Binding-site contacts:
Ligand atom O3' contacts residue ASP498 of chain 1.E at 3.2 Å (salt-bridge).
Ligand atom O1A contacts residue K1 of chain 1.DA at 3.0 Å.
Ligand atom O2' contacts residue GLY413 of chain 1.E at 3.4 Å.
Ligand atom O2B contacts residue THR88 of chain 1.E at 3.6 Å.
Ligand atom C2 contacts residue ALA483 of chain 1.E at 3.5 Å (hydrophobic).
Ligand atom O2G contacts residue ASP86 of chain 1.E at 3.5 Å (salt-bridge).
Ligand atom O3A contacts residue LEU30 of chain 1.E at 3.4 Å.
Ligand atom N6 contacts residue ASP482 of chain 1.E at 3.0 Å (salt-bridge).
Ligand atom C6 contacts residue PRO32 of chain 1.E at 3.5 Å (hydrophobic).
Ligand atom O1G contacts residue ASP86 of chain 1.E at 2.8 Å (salt-bridge).
Ligand atom PA contacts residue MG1 of chain 1.CA at 3.4 Å.
Ligand atom O3G contacts residue ASP51 of chain 1.E at 2.8 Å (salt-bridge).
Ligand atom PG contacts residue ASP86 of chain 1.E at 3.6 Å.
Ligand atom C3' contacts residue ASP498 of chain 1.E at 3.4 Å.
Ligand atom O2' contacts residue ASP498 of chain 1.E at 2.5 Å (salt-bridge).
Ligand atom O1G contacts residue MG1 of chain 1.CA at 2.0 Å.
Ligand atom N1 contacts residue ASP482 of chain 1.E at 3.2 Å (salt-bridge).
Ligand atom PG contacts residue MG1 of chain 1.CA at 3.3 Å.
Ligand atom O3G contacts residue THR89 of chain 1.E at 3.6 Å.
Ligand atom O2A contacts residue MG1 of chain 1.CA at 2.1 Å.
Ligand atom O1B contacts residue ASP86 of chain 1.E at 3.1 Å (salt-bridge).
Ligand atom O1A contacts residue THR29 of chain 1.E at 3.6 Å (h-bond).
Ligand atom O1B contacts residue GLY87 of chain 1.E at 3.3 Å (h-bond).
Ligand atom PB contacts residue MG1 of chain 1.CA at 3.4 Å.
Ligand atom O1B contacts residue MG1 of chain 1.CA at 2.2 Å.
Ligand atom N3B contacts residue THR89 of chain 1.E at 3.1 Å (h-bond).
Ligand atom C5 contacts residue PRO32 of chain 1.E at 3.5 Å (hydrophobic).
Ligand atom O3G contacts residue VAL53 of chain 1.E at 3.2 Å.
Ligand atom O2B contacts residue THR89 of chain 1.E at 3.3 Å (h-bond).
Ligand atom O2B contacts residue GLY87 of chain 1.E at 3.3 Å.
Ligand atom N3 contacts residue GLY414 of chain 1.E at 3.3 Å.
Ligand atom O1A contacts residue GLY31 of chain 1.E at 3.6 Å (h-bond).
Ligand atom O2G contacts residue VAL53 of chain 1.E at 3.4 Å.
Ligand atom O5' contacts residue GLY31 of chain 1.E at 3.4 Å (h-bond).
Ligand atom O2' contacts residue GLY414 of chain 1.E at 2.7 Å (h-bond).
Ligand atom N1 contacts residue ALA483 of chain 1.E at 3.0 Å (h-bond).
Ligand atom O2G contacts residue THR88 of chain 1.E at 3.3 Å (h-bond).
Ligand atom O2B contacts residue THR90 of chain 1.E at 2.7 Å (h-bond).
Ligand atom C2' contacts residue ASP498 of chain 1.E at 3.4 Å.
Ligand atom C6 contacts residue ASP482 of chain 1.E at 3.5 Å.

Sequence of chain 1.E:
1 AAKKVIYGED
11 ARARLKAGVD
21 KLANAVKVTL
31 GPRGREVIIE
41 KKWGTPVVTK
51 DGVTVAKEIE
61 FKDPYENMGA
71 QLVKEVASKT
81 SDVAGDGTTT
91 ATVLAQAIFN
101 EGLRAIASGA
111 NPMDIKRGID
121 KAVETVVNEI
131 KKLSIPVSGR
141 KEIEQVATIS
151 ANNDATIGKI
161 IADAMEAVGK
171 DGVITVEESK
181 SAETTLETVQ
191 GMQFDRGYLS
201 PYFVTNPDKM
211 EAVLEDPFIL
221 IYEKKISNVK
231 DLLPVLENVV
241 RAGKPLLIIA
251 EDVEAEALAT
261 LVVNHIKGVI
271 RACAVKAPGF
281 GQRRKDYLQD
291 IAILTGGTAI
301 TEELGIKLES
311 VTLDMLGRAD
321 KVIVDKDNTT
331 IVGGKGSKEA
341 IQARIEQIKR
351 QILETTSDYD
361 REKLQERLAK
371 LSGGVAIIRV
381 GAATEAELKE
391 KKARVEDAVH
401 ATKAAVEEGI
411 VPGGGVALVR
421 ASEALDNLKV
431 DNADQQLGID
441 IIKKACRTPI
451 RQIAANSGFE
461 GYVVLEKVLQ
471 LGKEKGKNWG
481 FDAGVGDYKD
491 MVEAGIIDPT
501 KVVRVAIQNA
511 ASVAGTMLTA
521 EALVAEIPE

This protein binds this small molecule.
Small molecule (SMILES): Nc1ncnc2c1ncn2[C@@H]1O[C@H](CO[P](=O)(O)O[P](=O)(O)NP(=O)(O)O)[C@@H](O)[C@H]1O